The protein below binds the small molecule below.
Small molecule (SMILES): O=P(O)(O)OC[C@H]1O[C@](O)(COP(=O)(O)O)[C@@H](O)[C@@H]1O

Sequence of chain 1.H:
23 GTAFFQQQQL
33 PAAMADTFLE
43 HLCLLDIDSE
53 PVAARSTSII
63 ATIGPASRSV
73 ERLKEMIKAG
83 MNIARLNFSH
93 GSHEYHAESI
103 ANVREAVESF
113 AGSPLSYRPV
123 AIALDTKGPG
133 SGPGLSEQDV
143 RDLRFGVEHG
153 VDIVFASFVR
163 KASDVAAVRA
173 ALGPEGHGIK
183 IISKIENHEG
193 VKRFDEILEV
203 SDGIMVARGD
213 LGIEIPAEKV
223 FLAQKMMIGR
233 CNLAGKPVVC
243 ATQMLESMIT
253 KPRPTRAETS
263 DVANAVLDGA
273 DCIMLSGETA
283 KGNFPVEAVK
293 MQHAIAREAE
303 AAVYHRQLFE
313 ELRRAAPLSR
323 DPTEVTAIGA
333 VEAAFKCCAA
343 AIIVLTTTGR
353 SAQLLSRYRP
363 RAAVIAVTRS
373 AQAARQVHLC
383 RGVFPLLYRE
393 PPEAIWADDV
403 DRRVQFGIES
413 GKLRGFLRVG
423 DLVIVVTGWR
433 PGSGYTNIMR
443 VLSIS

Binding-site contacts:
Ligand atom O4P contacts residue THR348 of chain 1.H at 2.5 Å (h-bond).
Ligand atom O4P contacts residue ARG352 of chain 1.H at 3.8 Å.
Ligand atom O3P contacts residue PRO433 of chain 1.H at 3.6 Å.
Ligand atom O3 contacts residue GLY430 of chain 1.H at 3.2 Å.
Ligand atom O1P contacts residue TRP398 of chain 1.H at 2.7 Å (h-bond).
Ligand atom O4 contacts residue TYR437 of chain 1.H at 2.9 Å (h-bond).
Ligand atom C3 contacts residue GLY434 of chain 1.H at 3.5 Å.
Ligand atom C6 contacts residue SER353 of chain 1.H at 3.7 Å.
Ligand atom C6 contacts residue THR438 of chain 1.H at 3.4 Å.
Ligand atom O5 contacts residue LEU347 of chain 1.H at 3.8 Å.
Ligand atom O6P contacts residue THR348 of chain 1.H at 3.6 Å (h-bond).
Ligand atom O6P contacts residue THR350 of chain 1.H at 2.7 Å (h-bond).
Ligand atom O5P contacts residue SER435 of chain 1.H at 3.2 Å (h-bond).
Ligand atom O6 contacts residue THR349 of chain 1.H at 3.1 Å (h-bond).
Ligand atom O3P contacts residue GLY434 of chain 1.H at 2.8 Å (h-bond).
Ligand atom P2 contacts residue THR349 of chain 1.H at 3.7 Å.
Ligand atom C5 contacts residue GLY434 of chain 1.H at 3.5 Å.
Ligand atom O4 contacts residue THR438 of chain 1.H at 3.5 Å (h-bond).
Ligand atom O5P contacts residue GLY436 of chain 1.H at 2.9 Å (h-bond).
Ligand atom O1P contacts residue ARG405 of chain 1.H at 2.8 Å (salt-bridge).
Ligand atom C6 contacts residue LEU347 of chain 1.H at 3.7 Å (hydrophobic).
Ligand atom O1 contacts residue GLY434 of chain 1.H at 3.8 Å.
Ligand atom O2 contacts residue LEU347 of chain 1.H at 3.5 Å.
Ligand atom P2 contacts residue THR348 of chain 1.H at 3.5 Å.
Ligand atom O4 contacts residue GLY434 of chain 1.H at 2.6 Å (h-bond).
Ligand atom O6P contacts residue SER435 of chain 1.H at 2.9 Å (h-bond).
Ligand atom O4 contacts residue GLY436 of chain 1.H at 3.7 Å.
Ligand atom O6P contacts residue THR349 of chain 1.H at 3.3 Å (h-bond).
Ligand atom O3 contacts residue TRP398 of chain 1.H at 3.6 Å.
Ligand atom P2 contacts residue SER353 of chain 1.H at 3.6 Å.
Ligand atom P1 contacts residue ARG405 of chain 1.H at 3.6 Å.
Ligand atom P2 contacts residue SER435 of chain 1.H at 3.5 Å.
Ligand atom O2P contacts residue ARG405 of chain 1.H at 2.6 Å (salt-bridge).
Ligand atom O2 contacts residue GLY430 of chain 1.H at 3.5 Å (h-bond).
Ligand atom O5P contacts residue SER353 of chain 1.H at 3.5 Å (h-bond).
Ligand atom O4P contacts residue SER353 of chain 1.H at 2.7 Å (h-bond).
Ligand atom C4 contacts residue GLY434 of chain 1.H at 3.3 Å.
Ligand atom O6 contacts residue THR348 of chain 1.H at 3.5 Å.
Ligand atom C3 contacts residue ARG432 of chain 1.H at 3.3 Å.
Ligand atom O3 contacts residue ARG432 of chain 1.H at 2.7 Å (salt-bridge).